This small molecule binds to this protein.
Small molecule (SMILES): CC(=O)N[C@@H]1[C@@H](O)[C@H](O)[C@@H](CO)O[C@H]1O

Binding-site contacts:
Ligand atom C8 contacts residue GLU317 of chain 1.B at 4.5 Å.
Ligand atom C4 contacts residue ASN320 of chain 1.B at 4.3 Å.
Ligand atom C1 contacts residue ASN320 of chain 1.B at 1.4 Å.
Ligand atom O5 contacts residue HIS318 of chain 1.B at 3.9 Å.
Ligand atom C7 contacts residue HIS318 of chain 1.B at 4.2 Å.
Ligand atom C8 contacts residue HIS318 of chain 1.B at 4.0 Å.
Ligand atom C3 contacts residue ASN320 of chain 1.B at 3.8 Å.
Ligand atom C1 contacts residue HIS318 of chain 1.B at 3.8 Å.
Ligand atom C4 contacts residue HIS318 of chain 1.B at 4.2 Å.
Ligand atom C5 contacts residue HIS318 of chain 1.B at 3.5 Å.
Ligand atom C3 contacts residue HIS318 of chain 1.B at 4.2 Å.
Ligand atom C2 contacts residue ASN320 of chain 1.B at 2.5 Å.
Ligand atom C5 contacts residue ASN320 of chain 1.B at 3.7 Å.
Ligand atom O4 contacts residue HIS318 of chain 1.B at 4.4 Å.
Ligand atom C6 contacts residue HIS318 of chain 1.B at 4.3 Å.
Ligand atom O5 contacts residue ASN320 of chain 1.B at 2.4 Å (h-bond).
Ligand atom N2 contacts residue HIS318 of chain 1.B at 3.4 Å (h-bond).
Ligand atom N2 contacts residue ASN320 of chain 1.B at 2.8 Å (h-bond).
Ligand atom C7 contacts residue ASN320 of chain 1.B at 4.0 Å.
Ligand atom C2 contacts residue HIS318 of chain 1.B at 4.3 Å.

Sequence of chain 1.B:
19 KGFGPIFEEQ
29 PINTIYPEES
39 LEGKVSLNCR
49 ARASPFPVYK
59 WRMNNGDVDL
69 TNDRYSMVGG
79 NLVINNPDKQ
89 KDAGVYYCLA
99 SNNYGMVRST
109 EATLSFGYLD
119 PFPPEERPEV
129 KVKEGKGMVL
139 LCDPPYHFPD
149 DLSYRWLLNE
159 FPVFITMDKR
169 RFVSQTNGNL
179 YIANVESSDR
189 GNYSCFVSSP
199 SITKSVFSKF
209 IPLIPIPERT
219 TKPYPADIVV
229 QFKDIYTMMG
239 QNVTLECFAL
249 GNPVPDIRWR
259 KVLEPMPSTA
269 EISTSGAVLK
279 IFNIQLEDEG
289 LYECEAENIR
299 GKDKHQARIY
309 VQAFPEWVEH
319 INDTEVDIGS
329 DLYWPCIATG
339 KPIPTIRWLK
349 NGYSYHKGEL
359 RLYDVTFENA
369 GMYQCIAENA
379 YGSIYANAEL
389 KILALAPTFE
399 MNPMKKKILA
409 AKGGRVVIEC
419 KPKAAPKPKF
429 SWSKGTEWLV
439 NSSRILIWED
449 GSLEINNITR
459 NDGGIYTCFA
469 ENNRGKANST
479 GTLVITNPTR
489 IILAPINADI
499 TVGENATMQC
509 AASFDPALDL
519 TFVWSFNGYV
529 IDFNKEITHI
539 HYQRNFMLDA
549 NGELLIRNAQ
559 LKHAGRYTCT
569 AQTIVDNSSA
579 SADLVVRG